The small molecule below binds the protein below.
Small molecule (SMILES): O=C(O)CCn1c(=O)oc2cc(OCC3CCC3)c(Cl)cc21

Sequence of chain 1.A:
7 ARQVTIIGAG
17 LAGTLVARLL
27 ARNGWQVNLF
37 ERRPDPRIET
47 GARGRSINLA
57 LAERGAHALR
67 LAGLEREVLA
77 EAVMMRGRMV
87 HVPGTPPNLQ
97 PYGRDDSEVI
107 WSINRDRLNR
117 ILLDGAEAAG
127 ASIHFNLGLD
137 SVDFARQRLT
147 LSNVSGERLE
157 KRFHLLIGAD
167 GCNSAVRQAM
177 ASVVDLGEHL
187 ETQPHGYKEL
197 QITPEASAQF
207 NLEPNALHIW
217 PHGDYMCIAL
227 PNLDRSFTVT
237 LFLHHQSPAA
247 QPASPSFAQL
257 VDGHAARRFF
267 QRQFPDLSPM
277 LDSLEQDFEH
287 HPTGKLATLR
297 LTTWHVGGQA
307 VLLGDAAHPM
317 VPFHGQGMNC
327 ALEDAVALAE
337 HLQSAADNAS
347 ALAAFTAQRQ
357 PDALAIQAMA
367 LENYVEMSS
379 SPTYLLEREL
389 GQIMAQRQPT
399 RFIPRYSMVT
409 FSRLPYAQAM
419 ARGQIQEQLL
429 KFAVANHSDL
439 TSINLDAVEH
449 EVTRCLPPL

Binding-site contacts:
Ligand atom C2 contacts residue ALA445 of chain 1.A at 3.5 Å (hydrophobic).
Ligand atom C contacts residue ILE441 of chain 1.A at 4.4 Å (hydrophobic).
Ligand atom C contacts residue ASN442 of chain 1.A at 3.6 Å.
Ligand atom C6 contacts residue GLU449 of chain 1.A at 3.6 Å.
Ligand atom C4 contacts residue PHE430 of chain 1.A at 4.4 Å (hydrophobic).
Ligand atom O1 contacts residue ILE441 of chain 1.A at 4.4 Å.
Ligand atom O contacts residue SER440 of chain 1.A at 4.0 Å.
Ligand atom C13 contacts residue GLU449 of chain 1.A at 4.3 Å.
Ligand atom C3 contacts residue ALA445 of chain 1.A at 4.5 Å (hydrophobic).
Ligand atom C12 contacts residue GLU449 of chain 1.A at 3.6 Å.
Ligand atom O contacts residue ALA431 of chain 1.A at 4.4 Å.
Ligand atom O2 contacts residue GLU449 of chain 1.A at 3.6 Å.
Ligand atom C6 contacts residue PHE430 of chain 1.A at 3.8 Å (hydrophobic).
Ligand atom C14 contacts residue ALA445 of chain 1.A at 4.1 Å (hydrophobic).
Ligand atom C9 contacts residue GLU449 of chain 1.A at 3.4 Å.
Ligand atom CL contacts residue PHE430 of chain 1.A at 3.8 Å.
Ligand atom C9 contacts residue ARG452 of chain 1.A at 4.0 Å.
Ligand atom C5 contacts residue PHE430 of chain 1.A at 3.7 Å (hydrophobic).
Ligand atom O contacts residue HIS435 of chain 1.A at 3.2 Å (h-bond).
Ligand atom CL contacts residue ALA431 of chain 1.A at 3.5 Å.
Ligand atom C2 contacts residue ASN442 of chain 1.A at 4.3 Å.
Ligand atom N contacts residue ALA445 of chain 1.A at 3.8 Å.
Ligand atom C7 contacts residue GLU449 of chain 1.A at 3.6 Å.
Ligand atom O1 contacts residue HIS435 of chain 1.A at 4.5 Å.
Ligand atom O2 contacts residue PHE430 of chain 1.A at 3.6 Å.
Ligand atom C9 contacts residue LEU427 of chain 1.A at 3.8 Å (hydrophobic).
Ligand atom C contacts residue HIS435 of chain 1.A at 3.9 Å.
Ligand atom O contacts residue ILE441 of chain 1.A at 3.5 Å.
Ligand atom C10 contacts residue LEU427 of chain 1.A at 3.8 Å (hydrophobic).
Ligand atom C12 contacts residue PHE430 of chain 1.A at 4.2 Å (hydrophobic).
Ligand atom C11 contacts residue PHE430 of chain 1.A at 3.8 Å (hydrophobic).
Ligand atom CL contacts residue LEU427 of chain 1.A at 3.5 Å.
Ligand atom O1 contacts residue ASN442 of chain 1.A at 3.2 Å.
Ligand atom C5 contacts residue GLU449 of chain 1.A at 4.1 Å.
Ligand atom O1 contacts residue SER440 of chain 1.A at 4.2 Å.
Ligand atom C7 contacts residue PHE430 of chain 1.A at 4.3 Å (hydrophobic).
Ligand atom C4 contacts residue VAL446 of chain 1.A at 4.3 Å (hydrophobic).
Ligand atom O4 contacts residue ALA445 of chain 1.A at 4.2 Å.
Ligand atom C8 contacts residue GLU449 of chain 1.A at 4.0 Å.
Ligand atom O contacts residue ASN442 of chain 1.A at 3.5 Å (h-bond).